Sequence of chain 1.C:
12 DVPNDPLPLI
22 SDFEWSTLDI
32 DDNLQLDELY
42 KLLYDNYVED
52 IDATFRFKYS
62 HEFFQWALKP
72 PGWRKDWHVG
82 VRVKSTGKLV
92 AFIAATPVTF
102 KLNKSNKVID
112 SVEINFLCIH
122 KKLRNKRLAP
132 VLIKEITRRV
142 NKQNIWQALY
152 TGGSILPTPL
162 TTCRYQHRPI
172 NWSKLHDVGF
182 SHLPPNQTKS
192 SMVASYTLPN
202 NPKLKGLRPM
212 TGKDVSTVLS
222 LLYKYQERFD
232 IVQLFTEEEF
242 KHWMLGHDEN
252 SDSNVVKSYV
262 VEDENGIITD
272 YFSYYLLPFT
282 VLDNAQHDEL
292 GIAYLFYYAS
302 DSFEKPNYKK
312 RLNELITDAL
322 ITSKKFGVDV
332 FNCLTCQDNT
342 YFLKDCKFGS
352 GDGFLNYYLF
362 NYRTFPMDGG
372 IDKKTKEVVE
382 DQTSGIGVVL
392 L

The small molecule below binds the protein below.
Small molecule (SMILES): Cc1c(C(=O)c2nccn2C)oc2cccc(OCCCNCc3cccnc3)c12

Binding-site contacts:
Ligand atom C18 contacts residue LEU392 of chain 1.C at 3.5 Å (hydrophobic).
Ligand atom C20 contacts residue ASN116 of chain 1.C at 3.3 Å.
Ligand atom C3 contacts residue TYR166 of chain 1.C at 3.4 Å (hydrophobic).
Ligand atom N35 contacts residue PHE280 of chain 1.C at 3.7 Å.
Ligand atom C8 contacts residue ASN333 of chain 1.C at 3.8 Å.
Ligand atom C7 contacts residue TYR166 of chain 1.C at 3.8 Å (hydrophobic).
Ligand atom C21 contacts residue TYR48 of chain 1.C at 3.2 Å (hydrophobic).
Ligand atom O1 contacts residue ASN333 of chain 1.C at 3.6 Å.
Ligand atom C8 contacts residue TYR166 of chain 1.C at 3.5 Å (hydrophobic).
Ligand atom C7 contacts residue LEU335 of chain 1.C at 3.2 Å (hydrophobic).
Ligand atom C21 contacts residue PHE117 of chain 1.C at 3.4 Å (hydrophobic).
Ligand atom N35 contacts residue HIS168 of chain 1.C at 3.7 Å.
Ligand atom C23 contacts residue PHE58 of chain 1.C at 3.6 Å (hydrophobic).
Ligand atom N35 contacts residue ASN333 of chain 1.C at 3.4 Å (h-bond).
Ligand atom N32 contacts residue PHE280 of chain 1.C at 3.8 Å.
Ligand atom C33 contacts residue PHE181 of chain 1.C at 3.2 Å (hydrophobic).
Ligand atom C34 contacts residue HIS168 of chain 1.C at 3.8 Å.
Ligand atom C23 contacts residue TYR60 of chain 1.C at 3.4 Å (hydrophobic).
Ligand atom N22 contacts residue TYR60 of chain 1.C at 2.5 Å (h-bond).
Ligand atom N16 contacts residue LEU392 of chain 1.C at 2.8 Å (h-bond).
Ligand atom C4 contacts residue TYR166 of chain 1.C at 3.6 Å (hydrophobic).
Ligand atom C19 contacts residue ASN116 of chain 1.C at 3.7 Å.
Ligand atom C30 contacts residue ILE52 of chain 1.C at 3.5 Å (hydrophobic).
Ligand atom C2 contacts residue TYR166 of chain 1.C at 3.6 Å (hydrophobic).
Ligand atom C20 contacts residue TYR48 of chain 1.C at 3.4 Å (hydrophobic).
Ligand atom C17 contacts residue LEU392 of chain 1.C at 3.0 Å (hydrophobic).
Ligand atom C11 contacts residue TYR166 of chain 1.C at 3.6 Å (hydrophobic).
Ligand atom C15 contacts residue LEU392 of chain 1.C at 3.2 Å (hydrophobic).
Ligand atom O1 contacts residue TYR166 of chain 1.C at 3.6 Å.
Ligand atom C31 contacts residue PHE280 of chain 1.C at 3.6 Å (hydrophobic).
Ligand atom N22 contacts residue TYR48 of chain 1.C at 3.3 Å.
Ligand atom C5 contacts residue TYR295 of chain 1.C at 3.8 Å (hydrophobic).
Ligand atom C34 contacts residue PHE181 of chain 1.C at 3.6 Å (hydrophobic).
Ligand atom C9 contacts residue ASN333 of chain 1.C at 3.8 Å.
Ligand atom C9 contacts residue TYR166 of chain 1.C at 3.5 Å (hydrophobic).
Ligand atom C6 contacts residue LEU335 of chain 1.C at 3.3 Å (hydrophobic).
Ligand atom C19 contacts residue LEU392 of chain 1.C at 3.2 Å (hydrophobic).
Ligand atom C21 contacts residue TYR60 of chain 1.C at 3.2 Å (hydrophobic).
Ligand atom O1 contacts residue HIS168 of chain 1.C at 3.2 Å (h-bond).
Ligand atom C5 contacts residue TYR166 of chain 1.C at 3.6 Å (hydrophobic).